This protein binds this small molecule.
Small molecule (SMILES): CC(=O)N[C@@H]1[C@@H](O)[C@H](O)[C@@H](CO)O[C@H]1O

Sequence of chain 1.A:
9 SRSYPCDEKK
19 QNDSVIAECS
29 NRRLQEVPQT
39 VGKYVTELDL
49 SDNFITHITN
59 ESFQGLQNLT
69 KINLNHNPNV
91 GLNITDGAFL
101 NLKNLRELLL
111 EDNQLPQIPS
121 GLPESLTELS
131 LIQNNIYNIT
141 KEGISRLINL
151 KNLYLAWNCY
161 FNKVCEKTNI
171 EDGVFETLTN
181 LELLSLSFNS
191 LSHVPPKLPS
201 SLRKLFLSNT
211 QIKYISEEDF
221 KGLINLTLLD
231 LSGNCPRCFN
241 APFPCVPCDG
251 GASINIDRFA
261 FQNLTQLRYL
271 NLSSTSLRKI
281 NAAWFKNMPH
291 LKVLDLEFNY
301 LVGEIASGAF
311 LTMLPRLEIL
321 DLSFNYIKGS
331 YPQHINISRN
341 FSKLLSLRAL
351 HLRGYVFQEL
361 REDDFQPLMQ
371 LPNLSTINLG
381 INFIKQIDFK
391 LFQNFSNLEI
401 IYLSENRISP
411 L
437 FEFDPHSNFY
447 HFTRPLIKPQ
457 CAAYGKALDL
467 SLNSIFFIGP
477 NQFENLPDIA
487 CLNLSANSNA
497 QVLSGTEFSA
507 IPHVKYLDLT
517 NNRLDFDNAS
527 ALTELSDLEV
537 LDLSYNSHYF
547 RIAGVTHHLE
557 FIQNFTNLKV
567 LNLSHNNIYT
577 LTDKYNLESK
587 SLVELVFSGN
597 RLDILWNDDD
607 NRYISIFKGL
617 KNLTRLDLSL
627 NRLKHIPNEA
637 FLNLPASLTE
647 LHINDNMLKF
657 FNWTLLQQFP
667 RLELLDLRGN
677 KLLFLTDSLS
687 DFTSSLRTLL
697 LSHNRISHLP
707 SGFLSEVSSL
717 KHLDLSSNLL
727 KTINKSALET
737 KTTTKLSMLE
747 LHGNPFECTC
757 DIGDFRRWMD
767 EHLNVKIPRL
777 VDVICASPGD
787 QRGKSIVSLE

Binding-site contacts:
Ligand atom O7 contacts residue GLN366 of chain 1.A at 2.8 Å (h-bond).
Ligand atom C6 contacts residue GLN370 of chain 1.A at 4.2 Å.
Ligand atom C3 contacts residue GLN366 of chain 1.A at 3.8 Å.
Ligand atom C2 contacts residue GLN366 of chain 1.A at 3.5 Å.
Ligand atom C7 contacts residue MET369 of chain 1.A at 4.5 Å (hydrophobic).
Ligand atom O7 contacts residue ASN394 of chain 1.A at 3.8 Å.
Ligand atom O6 contacts residue MET369 of chain 1.A at 3.8 Å.
Ligand atom C7 contacts residue ASN394 of chain 1.A at 3.8 Å.
Ligand atom N2 contacts residue ASN394 of chain 1.A at 2.9 Å (h-bond).
Ligand atom C7 contacts residue GLU362 of chain 1.A at 3.8 Å.
Ligand atom C6 contacts residue MET369 of chain 1.A at 4.3 Å (hydrophobic).
Ligand atom O4 contacts residue GLN366 of chain 1.A at 4.1 Å.
Ligand atom O6 contacts residue GLN370 of chain 1.A at 3.7 Å.
Ligand atom C8 contacts residue GLU362 of chain 1.A at 4.3 Å.
Ligand atom N2 contacts residue GLN366 of chain 1.A at 3.8 Å.
Ligand atom C2 contacts residue MET369 of chain 1.A at 3.9 Å (hydrophobic).
Ligand atom C2 contacts residue ASN394 of chain 1.A at 2.5 Å.
Ligand atom C8 contacts residue GLN366 of chain 1.A at 3.7 Å.
Ligand atom C1 contacts residue MET369 of chain 1.A at 4.0 Å (hydrophobic).
Ligand atom O3 contacts residue GLN366 of chain 1.A at 3.1 Å (h-bond).
Ligand atom C7 contacts residue GLN366 of chain 1.A at 3.1 Å.
Ligand atom C1 contacts residue ASN394 of chain 1.A at 1.4 Å.
Ligand atom O5 contacts residue ASN394 of chain 1.A at 2.3 Å (h-bond).
Ligand atom O5 contacts residue MET369 of chain 1.A at 3.9 Å.
Ligand atom C4 contacts residue GLN366 of chain 1.A at 3.6 Å.
Ligand atom C4 contacts residue ASN394 of chain 1.A at 4.1 Å.
Ligand atom O7 contacts residue GLU362 of chain 1.A at 3.1 Å (salt-bridge).
Ligand atom C5 contacts residue ASN394 of chain 1.A at 3.6 Å.
Ligand atom C3 contacts residue ASN394 of chain 1.A at 3.8 Å.
Ligand atom O7 contacts residue MET369 of chain 1.A at 3.8 Å.